Sequence of chain 1.A:
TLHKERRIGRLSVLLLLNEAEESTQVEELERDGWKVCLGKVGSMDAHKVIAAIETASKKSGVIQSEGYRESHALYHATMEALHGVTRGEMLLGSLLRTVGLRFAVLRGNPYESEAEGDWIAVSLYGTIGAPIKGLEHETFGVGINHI

Binding-site contacts:
Ligand atom ND1 contacts residue TYR68 of chain 1.A at 2.7 Å (h-bond).
Ligand atom CE1 contacts residue TYR68 of chain 1.A at 3.5 Å (hydrophobic).
Ligand atom CD2 contacts residue GLY129 of chain 1.B at 3.8 Å.
Ligand atom N contacts residue TYR68 of chain 1.A at 3.1 Å (h-bond).
Ligand atom N contacts residue HIS76 of chain 1.A at 3.7 Å.
Ligand atom OXT contacts residue ARG87 of chain 1.B at 3.0 Å (salt-bridge).
Ligand atom NE2 contacts residue TYR75 of chain 1.A at 3.4 Å.
Ligand atom CA contacts residue BA1 of chain 1.D at 3.3 Å.
Ligand atom CB contacts residue ILE128 of chain 1.B at 4.0 Å (hydrophobic).
Ligand atom C contacts residue ARG97 of chain 1.B at 3.6 Å.
Ligand atom CG contacts residue TYR68 of chain 1.A at 3.8 Å (hydrophobic).
Ligand atom CD2 contacts residue ARG97 of chain 1.B at 4.0 Å.
Ligand atom OXT contacts residue ARG97 of chain 1.B at 2.7 Å (salt-bridge).
Ligand atom ND1 contacts residue GLY129 of chain 1.B at 3.4 Å.
Ligand atom N contacts residue HIS72 of chain 1.A at 3.7 Å.
Ligand atom NE2 contacts residue ALA130 of chain 1.B at 3.6 Å (h-bond).
Ligand atom CE1 contacts residue GLY129 of chain 1.B at 3.9 Å.
Ligand atom C contacts residue ARG87 of chain 1.B at 3.4 Å.
Ligand atom O contacts residue HIS137 of chain 1.B at 3.6 Å (h-bond).
Ligand atom O contacts residue BA1 of chain 1.D at 2.6 Å.
Ligand atom O contacts residue ARG97 of chain 1.B at 4.0 Å.
Ligand atom ND1 contacts residue ALA130 of chain 1.B at 3.5 Å (h-bond).
Ligand atom CD2 contacts residue ALA130 of chain 1.B at 3.8 Å (hydrophobic).
Ligand atom O contacts residue HIS76 of chain 1.A at 3.5 Å (h-bond).
Ligand atom CD2 contacts residue TYR75 of chain 1.A at 3.3 Å (hydrophobic).
Ligand atom C contacts residue HIS137 of chain 1.B at 4.0 Å.
Ligand atom O contacts residue ARG87 of chain 1.B at 2.7 Å (salt-bridge).
Ligand atom C contacts residue BA1 of chain 1.D at 3.3 Å.
Ligand atom OXT contacts residue ILE128 of chain 1.B at 3.3 Å.
Ligand atom CG contacts residue GLY129 of chain 1.B at 3.5 Å.
Ligand atom CA contacts residue HIS76 of chain 1.A at 4.0 Å.
Ligand atom CG contacts residue TYR75 of chain 1.A at 4.0 Å (hydrophobic).
Ligand atom NE2 contacts residue GLY129 of chain 1.B at 4.0 Å.
Ligand atom CG contacts residue ALA130 of chain 1.B at 3.8 Å (hydrophobic).
Ligand atom CB contacts residue TYR75 of chain 1.A at 4.0 Å (hydrophobic).
Ligand atom N contacts residue BA1 of chain 1.D at 2.5 Å.
Ligand atom CE1 contacts residue ALA130 of chain 1.B at 3.4 Å (hydrophobic).
Ligand atom CB contacts residue GLY129 of chain 1.B at 3.6 Å.
Ligand atom CA contacts residue TYR75 of chain 1.A at 3.6 Å (hydrophobic).
Ligand atom N contacts residue HIS137 of chain 1.B at 3.4 Å (h-bond).

Sequence of chain 1.B:
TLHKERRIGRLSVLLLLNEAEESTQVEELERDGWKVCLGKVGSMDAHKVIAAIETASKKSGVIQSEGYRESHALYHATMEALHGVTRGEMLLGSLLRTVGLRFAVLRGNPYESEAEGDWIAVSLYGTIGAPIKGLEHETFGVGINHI

A protein and the small-molecule ligand that binds it are described below.
Small molecule (SMILES): N[C@@H](Cc1c[nH]c[nH+]1)C(=O)O